Sequence of chain 1.B:
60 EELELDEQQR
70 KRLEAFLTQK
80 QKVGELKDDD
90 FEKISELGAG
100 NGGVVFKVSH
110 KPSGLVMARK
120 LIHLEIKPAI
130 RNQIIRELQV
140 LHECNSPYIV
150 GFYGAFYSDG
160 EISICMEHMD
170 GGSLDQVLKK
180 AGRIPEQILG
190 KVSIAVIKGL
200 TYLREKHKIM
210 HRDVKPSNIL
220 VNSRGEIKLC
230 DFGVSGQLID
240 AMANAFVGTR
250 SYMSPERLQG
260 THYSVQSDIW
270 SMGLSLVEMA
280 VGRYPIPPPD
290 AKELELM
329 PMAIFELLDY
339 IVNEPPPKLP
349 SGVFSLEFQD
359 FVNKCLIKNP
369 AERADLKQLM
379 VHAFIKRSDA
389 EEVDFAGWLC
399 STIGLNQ

Binding-site contacts:
Ligand atom N08 contacts residue SER234 of chain 1.B at 3.4 Å (h-bond).
Ligand atom C13 contacts residue PHE231 of chain 1.B at 3.7 Å (hydrophobic).
Ligand atom O04 contacts residue LYS119 of chain 1.B at 3.0 Å (salt-bridge).
Ligand atom O03 contacts residue AGS1 of chain 1.I at 3.6 Å (h-bond).
Ligand atom C11 contacts residue PHE231 of chain 1.B at 3.1 Å (hydrophobic).
Ligand atom O04 contacts residue ASP230 of chain 1.B at 2.8 Å (salt-bridge).
Ligand atom O05 contacts residue ASN100 of chain 1.B at 3.6 Å (h-bond).
Ligand atom C25 contacts residue ASN100 of chain 1.B at 3.4 Å.
Ligand atom N06 contacts residue PHE231 of chain 1.B at 3.4 Å (h-bond).
Ligand atom O03 contacts residue ASP230 of chain 1.B at 3.5 Å (salt-bridge).
Ligand atom C24 contacts residue LYS119 of chain 1.B at 3.3 Å.
Ligand atom N08 contacts residue VAL233 of chain 1.B at 3.2 Å.
Ligand atom C21 contacts residue CYS229 of chain 1.B at 3.5 Å (hydrophobic).
Ligand atom O03 contacts residue LYS119 of chain 1.B at 3.2 Å (salt-bridge).
Ligand atom C25 contacts residue MG1 of chain 1.J at 3.4 Å.
Ligand atom N08 contacts residue PHE231 of chain 1.B at 3.5 Å (h-bond).
Ligand atom C16 contacts residue GLY232 of chain 1.B at 3.7 Å.
Ligand atom I01 contacts residue PHE231 of chain 1.B at 3.6 Å.
Ligand atom N09 contacts residue ASP230 of chain 1.B at 3.7 Å.
Ligand atom N06 contacts residue LEU237 of chain 1.B at 3.5 Å.
Ligand atom O05 contacts residue MG1 of chain 1.J at 2.3 Å.
Ligand atom C15 contacts residue VAL233 of chain 1.B at 3.7 Å (hydrophobic).
Ligand atom C16 contacts residue VAL233 of chain 1.B at 3.6 Å (hydrophobic).
Ligand atom C22 contacts residue PHE231 of chain 1.B at 3.4 Å (hydrophobic).
Ligand atom C14 contacts residue MET241 of chain 1.B at 3.5 Å (hydrophobic).
Ligand atom C16 contacts residue SER234 of chain 1.B at 3.7 Å.
Ligand atom F02 contacts residue ILE163 of chain 1.B at 3.2 Å.
Ligand atom C11 contacts residue LEU237 of chain 1.B at 3.7 Å (hydrophobic).
Ligand atom C18 contacts residue ASP230 of chain 1.B at 3.3 Å.
Ligand atom C15 contacts residue LEU237 of chain 1.B at 3.5 Å (hydrophobic).
Ligand atom O03 contacts residue MG1 of chain 1.J at 3.3 Å.
Ligand atom C19 contacts residue ILE163 of chain 1.B at 3.7 Å (hydrophobic).
Ligand atom C24 contacts residue AGS1 of chain 1.I at 3.5 Å.
Ligand atom N08 contacts residue LEU237 of chain 1.B at 3.6 Å.
Ligand atom C25 contacts residue AGS1 of chain 1.I at 3.2 Å.
Ligand atom C15 contacts residue PHE231 of chain 1.B at 3.6 Å (hydrophobic).
Ligand atom O05 contacts residue AGS1 of chain 1.I at 2.2 Å (h-bond).
Ligand atom C23 contacts residue CYS229 of chain 1.B at 3.4 Å (hydrophobic).
Ligand atom C22 contacts residue ASP230 of chain 1.B at 3.6 Å.
Ligand atom C16 contacts residue PHE231 of chain 1.B at 3.2 Å (hydrophobic).

This small molecule binds to this protein.
Small molecule (SMILES): O=C(NOCCO)c1ccc2cncn2c1Nc1ccc(I)cc1F